Binding-site contacts:
Ligand atom N2 contacts residue ASN91 of chain 1.D at 2.7 Å (h-bond).
Ligand atom C7 contacts residue ASN91 of chain 1.D at 2.8 Å.
Ligand atom C1 contacts residue ASN91 of chain 1.D at 2.4 Å.
Ligand atom C3 contacts residue ASN91 of chain 1.D at 3.9 Å.
Ligand atom C2 contacts residue ASN91 of chain 1.D at 3.0 Å.
Ligand atom O5 contacts residue ASN91 of chain 1.D at 3.5 Å (h-bond).
Ligand atom C5 contacts residue ASN91 of chain 1.D at 4.2 Å.
Ligand atom O7 contacts residue ASN91 of chain 1.D at 2.9 Å (h-bond).
Ligand atom O7 contacts residue GLY90 of chain 1.D at 4.4 Å.
Ligand atom C8 contacts residue GLY90 of chain 1.D at 4.0 Å.
Ligand atom C8 contacts residue ASN91 of chain 1.D at 3.7 Å.

Sequence of chain 1.D:
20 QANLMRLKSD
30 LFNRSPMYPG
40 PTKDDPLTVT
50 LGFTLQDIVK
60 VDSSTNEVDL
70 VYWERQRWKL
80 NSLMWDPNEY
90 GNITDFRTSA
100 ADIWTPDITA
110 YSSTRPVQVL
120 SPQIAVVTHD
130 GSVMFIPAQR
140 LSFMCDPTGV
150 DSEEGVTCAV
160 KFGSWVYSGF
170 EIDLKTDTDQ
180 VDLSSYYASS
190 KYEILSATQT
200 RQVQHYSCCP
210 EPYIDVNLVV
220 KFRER

This protein binds this small molecule.
Small molecule (SMILES): CC(=O)N[C@@H]1[C@@H](O)[C@H](O)[C@@H](CO)O[C@H]1O